This small molecule binds to this protein.
Small molecule (SMILES): C[C@H](O)[C@H](N)[C@@H]1O[C@](O)(C(=O)O)C[C@H](O)[C@@H]1N

Sequence of chain 1.S:
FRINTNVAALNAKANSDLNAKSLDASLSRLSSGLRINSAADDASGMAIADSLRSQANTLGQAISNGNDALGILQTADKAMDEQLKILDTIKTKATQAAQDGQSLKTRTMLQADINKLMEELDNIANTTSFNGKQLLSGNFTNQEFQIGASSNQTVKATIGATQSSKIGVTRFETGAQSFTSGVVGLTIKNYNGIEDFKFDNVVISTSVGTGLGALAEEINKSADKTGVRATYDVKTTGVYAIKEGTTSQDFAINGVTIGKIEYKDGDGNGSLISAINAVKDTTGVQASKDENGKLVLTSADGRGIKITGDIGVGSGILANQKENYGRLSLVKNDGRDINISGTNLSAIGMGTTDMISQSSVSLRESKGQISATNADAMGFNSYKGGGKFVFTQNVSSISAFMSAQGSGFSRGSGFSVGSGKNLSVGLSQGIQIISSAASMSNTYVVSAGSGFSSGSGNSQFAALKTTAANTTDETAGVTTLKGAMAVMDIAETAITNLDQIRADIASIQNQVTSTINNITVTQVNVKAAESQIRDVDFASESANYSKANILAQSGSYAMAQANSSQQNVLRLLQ

Binding-site contacts:
Ligand atom C6 contacts residue SER348 of chain 1.S at 3.6 Å.
Ligand atom C6 contacts residue THR182 of chain 1.S at 3.7 Å.
Ligand atom N7 contacts residue THR182 of chain 1.S at 4.2 Å.
Ligand atom O4 contacts residue SER183 of chain 1.S at 2.9 Å (h-bond).
Ligand atom C2 contacts residue SER348 of chain 1.S at 1.4 Å.
Ligand atom C4 contacts residue SER183 of chain 1.S at 3.4 Å.
Ligand atom O1A contacts residue SER348 of chain 1.S at 2.6 Å (h-bond).
Ligand atom C1 contacts residue SER348 of chain 1.S at 1.7 Å.
Ligand atom C4 contacts residue ASN346 of chain 1.S at 4.2 Å.
Ligand atom O1B contacts residue SER348 of chain 1.S at 2.2 Å (h-bond).
Ligand atom C4 contacts residue SER348 of chain 1.S at 3.6 Å.
Ligand atom O1B contacts residue LEU347 of chain 1.S at 3.9 Å.
Ligand atom C2 contacts residue ASN346 of chain 1.S at 3.9 Å.
Ligand atom O4 contacts residue GLY184 of chain 1.S at 4.5 Å.
Ligand atom C4 contacts residue THR182 of chain 1.S at 4.1 Å.
Ligand atom C3 contacts residue SER348 of chain 1.S at 2.6 Å.
Ligand atom O4 contacts residue ASN346 of chain 1.S at 4.2 Å.
Ligand atom C7 contacts residue THR182 of chain 1.S at 4.3 Å.
Ligand atom O8 contacts residue THR182 of chain 1.S at 3.5 Å.
Ligand atom O1B contacts residue ASN346 of chain 1.S at 2.8 Å (h-bond).
Ligand atom C2 contacts residue THR182 of chain 1.S at 4.5 Å.
Ligand atom C3 contacts residue SER183 of chain 1.S at 4.3 Å.
Ligand atom O6 contacts residue SER348 of chain 1.S at 2.6 Å (h-bond).
Ligand atom C3 contacts residue ASN346 of chain 1.S at 3.2 Å.
Ligand atom C2 contacts residue ALA349 of chain 1.S at 4.5 Å (hydrophobic).
Ligand atom C8 contacts residue THR182 of chain 1.S at 4.2 Å.
Ligand atom C5 contacts residue SER183 of chain 1.S at 4.5 Å.
Ligand atom O8 contacts residue SER348 of chain 1.S at 4.3 Å.
Ligand atom C5 contacts residue SER348 of chain 1.S at 4.2 Å.
Ligand atom C5 contacts residue THR182 of chain 1.S at 4.3 Å.
Ligand atom C1 contacts residue ASN346 of chain 1.S at 3.7 Å.